A small-molecule ligand and the protein it binds are described below.
Small molecule (SMILES): CC(=O)N[C@H]1[C@H](O[C@H]2[C@H](O)[C@@H](NC(C)=O)CO[C@@H]2CO)O[C@H](CO)[C@@H](O)[C@@H]1O

Sequence of chain 1.E:
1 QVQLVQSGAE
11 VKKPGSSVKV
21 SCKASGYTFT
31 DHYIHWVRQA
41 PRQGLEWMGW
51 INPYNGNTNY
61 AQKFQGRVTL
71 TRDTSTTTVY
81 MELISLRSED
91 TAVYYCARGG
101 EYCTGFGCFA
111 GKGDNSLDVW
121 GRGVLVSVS

Binding-site contacts:
Ligand atom N2 contacts residue THR267 of chain 1.A at 4.3 Å.
Ligand atom O3 contacts residue PHE106 of chain 1.E at 3.6 Å.
Ligand atom N2 contacts residue HIS299 of chain 1.A at 3.1 Å (h-bond).
Ligand atom C7 contacts residue ASN301 of chain 1.A at 3.2 Å.
Ligand atom O7 contacts residue ASN301 of chain 1.A at 3.1 Å (h-bond).
Ligand atom C7 contacts residue PHE106 of chain 1.E at 4.2 Å (hydrophobic).
Ligand atom O5 contacts residue ILE383 of chain 1.A at 4.3 Å.
Ligand atom C7 contacts residue ASN265 of chain 1.A at 4.0 Å.
Ligand atom C3 contacts residue PHE106 of chain 1.E at 3.6 Å (hydrophobic).
Ligand atom C8 contacts residue ARG412 of chain 1.A at 3.5 Å.
Ligand atom C1 contacts residue HIS299 of chain 1.A at 3.6 Å.
Ligand atom C4 contacts residue ASN301 of chain 1.A at 4.2 Å.
Ligand atom C8 contacts residue CYS266 of chain 1.A at 4.2 Å (hydrophobic).
Ligand atom O5 contacts residue ASN301 of chain 1.A at 2.4 Å (h-bond).
Ligand atom O7 contacts residue ASN265 of chain 1.A at 3.4 Å.
Ligand atom C2 contacts residue PHE106 of chain 1.E at 4.3 Å (hydrophobic).
Ligand atom N2 contacts residue ASN301 of chain 1.A at 2.9 Å (h-bond).
Ligand atom O4 contacts residue PHE106 of chain 1.E at 3.1 Å.
Ligand atom C7 contacts residue HIS299 of chain 1.A at 4.1 Å.
Ligand atom O5 contacts residue PHE106 of chain 1.E at 4.2 Å.
Ligand atom C8 contacts residue PHE106 of chain 1.E at 3.9 Å (hydrophobic).
Ligand atom C1 contacts residue ASN301 of chain 1.A at 1.4 Å.
Ligand atom C2 contacts residue ASN301 of chain 1.A at 2.4 Å.
Ligand atom C7 contacts residue ARG412 of chain 1.A at 3.9 Å.
Ligand atom C1 contacts residue PHE106 of chain 1.E at 4.2 Å (hydrophobic).
Ligand atom C3 contacts residue ASN301 of chain 1.A at 3.8 Å.
Ligand atom C8 contacts residue THR28 of chain 1.E at 3.6 Å.
Ligand atom C5 contacts residue ASN301 of chain 1.A at 3.7 Å.
Ligand atom C8 contacts residue HIS299 of chain 1.A at 4.3 Å.
Ligand atom O7 contacts residue PHE106 of chain 1.E at 3.5 Å.
Ligand atom C2 contacts residue HIS299 of chain 1.A at 3.7 Å.
Ligand atom O7 contacts residue GLY105 of chain 1.E at 3.3 Å (h-bond).
Ligand atom C8 contacts residue THR267 of chain 1.A at 3.5 Å.
Ligand atom O6 contacts residue SER381 of chain 1.A at 4.2 Å.
Ligand atom C3 contacts residue HIS299 of chain 1.A at 3.8 Å.
Ligand atom C8 contacts residue ASN265 of chain 1.A at 3.4 Å.
Ligand atom O7 contacts residue ARG412 of chain 1.A at 3.6 Å.
Ligand atom C8 contacts residue THR30 of chain 1.E at 4.3 Å.
Ligand atom C4 contacts residue PHE106 of chain 1.E at 3.9 Å (hydrophobic).
Ligand atom O6 contacts residue ILE383 of chain 1.A at 3.7 Å.

Sequence of chain 1.A:
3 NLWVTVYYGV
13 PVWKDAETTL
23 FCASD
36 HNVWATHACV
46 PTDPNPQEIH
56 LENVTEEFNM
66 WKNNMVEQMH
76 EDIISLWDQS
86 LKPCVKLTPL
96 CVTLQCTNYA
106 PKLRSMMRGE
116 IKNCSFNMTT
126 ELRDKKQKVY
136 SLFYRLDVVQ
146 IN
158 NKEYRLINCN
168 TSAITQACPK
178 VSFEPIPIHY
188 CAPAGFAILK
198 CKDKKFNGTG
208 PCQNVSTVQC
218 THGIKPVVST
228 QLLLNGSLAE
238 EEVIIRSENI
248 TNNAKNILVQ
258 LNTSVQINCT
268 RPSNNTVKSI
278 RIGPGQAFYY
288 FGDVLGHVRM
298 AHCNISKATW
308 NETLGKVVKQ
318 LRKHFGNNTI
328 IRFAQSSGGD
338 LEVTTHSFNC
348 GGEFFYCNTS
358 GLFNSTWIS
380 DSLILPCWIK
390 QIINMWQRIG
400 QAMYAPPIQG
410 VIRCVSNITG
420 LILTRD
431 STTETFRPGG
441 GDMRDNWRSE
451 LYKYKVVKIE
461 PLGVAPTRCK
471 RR